Binding-site contacts:
Ligand atom C2 contacts residue ASN161 of chain 1.G at 2.5 Å.
Ligand atom C8 contacts residue ASN162 of chain 1.G at 4.3 Å.
Ligand atom C4 contacts residue ASN161 of chain 1.G at 4.3 Å.
Ligand atom C7 contacts residue ASN161 of chain 1.G at 3.2 Å.
Ligand atom N2 contacts residue ASN161 of chain 1.G at 2.9 Å (h-bond).
Ligand atom O7 contacts residue ASN161 of chain 1.G at 3.4 Å (h-bond).
Ligand atom C5 contacts residue ASN161 of chain 1.G at 3.7 Å.
Ligand atom O7 contacts residue ASN162 of chain 1.G at 4.1 Å.
Ligand atom O5 contacts residue ASN161 of chain 1.G at 2.4 Å (h-bond).
Ligand atom C3 contacts residue ASN161 of chain 1.G at 3.8 Å.
Ligand atom C8 contacts residue ASN161 of chain 1.G at 3.4 Å.
Ligand atom C1 contacts residue ASN161 of chain 1.G at 1.4 Å.

Sequence of chain 1.G:
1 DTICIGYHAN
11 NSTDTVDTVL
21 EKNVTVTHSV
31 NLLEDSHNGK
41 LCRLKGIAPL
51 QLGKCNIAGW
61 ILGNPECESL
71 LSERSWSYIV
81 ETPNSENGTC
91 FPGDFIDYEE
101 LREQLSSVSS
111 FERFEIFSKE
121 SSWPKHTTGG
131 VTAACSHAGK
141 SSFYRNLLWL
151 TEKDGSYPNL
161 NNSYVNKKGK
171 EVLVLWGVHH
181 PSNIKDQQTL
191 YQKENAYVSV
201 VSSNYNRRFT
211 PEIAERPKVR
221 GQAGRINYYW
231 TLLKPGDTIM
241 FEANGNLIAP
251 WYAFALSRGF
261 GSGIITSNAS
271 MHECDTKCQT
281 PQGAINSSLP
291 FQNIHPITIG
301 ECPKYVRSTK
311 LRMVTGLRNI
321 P

A protein and the small-molecule ligand that binds it are described below.
Small molecule (SMILES): CC(=O)N[C@@H]1[C@@H](O)[C@H](O)[C@@H](CO)O[C@H]1O